Sequence of chain 1.C:
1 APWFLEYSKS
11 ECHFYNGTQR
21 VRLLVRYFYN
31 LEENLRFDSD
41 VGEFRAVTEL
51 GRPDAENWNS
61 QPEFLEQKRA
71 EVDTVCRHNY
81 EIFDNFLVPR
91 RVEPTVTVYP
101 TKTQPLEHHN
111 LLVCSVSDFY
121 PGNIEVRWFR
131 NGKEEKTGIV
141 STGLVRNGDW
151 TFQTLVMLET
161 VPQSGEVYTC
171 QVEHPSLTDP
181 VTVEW

Binding-site contacts:
Ligand atom CG contacts residue SER10 of chain 1.C at 3.4 Å.
Ligand atom N contacts residue ASN67 of chain 1.A at 2.9 Å (h-bond).
Ligand atom O contacts residue TRP58 of chain 1.C at 2.9 Å (h-bond).
Ligand atom CB contacts residue TRP58 of chain 1.C at 3.5 Å (hydrophobic).
Ligand atom CE1 contacts residue ASN60 of chain 1.A at 3.5 Å.
Ligand atom N contacts residue SER51 of chain 1.A at 3.0 Å (h-bond).
Ligand atom CD1 contacts residue ASN57 of chain 1.C at 3.2 Å.
Ligand atom CD contacts residue ASP54 of chain 1.C at 3.4 Å.
Ligand atom NZ contacts residue GLU6 of chain 1.C at 2.7 Å (salt-bridge).
Ligand atom NZ contacts residue MET71 of chain 1.A at 3.4 Å (h-bond).
Ligand atom O contacts residue ASN67 of chain 1.A at 3.1 Å (h-bond).
Ligand atom N contacts residue ASN60 of chain 1.A at 3.3 Å (h-bond).
Ligand atom CB contacts residue HIS78 of chain 1.C at 3.4 Å.
Ligand atom N contacts residue GLU71 of chain 1.C at 3.1 Å (salt-bridge).
Ligand atom CB contacts residue THR74 of chain 1.C at 3.3 Å.
Ligand atom O contacts residue ALA50 of chain 1.A at 3.4 Å.
Ligand atom C contacts residue ASN79 of chain 1.C at 3.5 Å.
Ligand atom CE1 contacts residue ASN57 of chain 1.C at 3.0 Å.
Ligand atom CG2 contacts residue ASN79 of chain 1.C at 3.2 Å.
Ligand atom CB contacts residue PHE64 of chain 1.C at 3.3 Å (hydrophobic).
Ligand atom CB contacts residue ASN60 of chain 1.A at 3.5 Å.
Ligand atom CA contacts residue SER51 of chain 1.A at 3.5 Å.
Ligand atom O contacts residue ASN60 of chain 1.A at 3.2 Å (h-bond).
Ligand atom CA contacts residue GLU71 of chain 1.C at 3.2 Å.
Ligand atom CG contacts residue ASP54 of chain 1.C at 3.4 Å.
Ligand atom CE contacts residue ASP54 of chain 1.C at 3.5 Å.
Ligand atom O contacts residue LYS68 of chain 1.C at 3.1 Å (salt-bridge).
Ligand atom CD1 contacts residue SER51 of chain 1.A at 3.5 Å.
Ligand atom CA contacts residue ASN79 of chain 1.C at 3.3 Å.
Ligand atom O contacts residue ARG74 of chain 1.A at 2.8 Å (salt-bridge).
Ligand atom O contacts residue SER51 of chain 1.A at 3.0 Å (h-bond).
Ligand atom O contacts residue HIS78 of chain 1.C at 2.6 Å (h-bond).
Ligand atom N contacts residue ASN79 of chain 1.C at 2.8 Å (h-bond).
Ligand atom O contacts residue VAL63 of chain 1.A at 3.5 Å.
Ligand atom O contacts residue ILE82 of chain 1.C at 3.1 Å.
Ligand atom CB contacts residue ASP54 of chain 1.C at 3.4 Å.
Ligand atom O contacts residue SER51 of chain 1.A at 3.3 Å (h-bond).
Ligand atom CE contacts residue GLU6 of chain 1.C at 3.4 Å.
Ligand atom OH contacts residue GLY56 of chain 1.A at 3.4 Å.
Ligand atom O contacts residue ASN79 of chain 1.C at 2.8 Å (h-bond).

Sequence of chain 1.A:
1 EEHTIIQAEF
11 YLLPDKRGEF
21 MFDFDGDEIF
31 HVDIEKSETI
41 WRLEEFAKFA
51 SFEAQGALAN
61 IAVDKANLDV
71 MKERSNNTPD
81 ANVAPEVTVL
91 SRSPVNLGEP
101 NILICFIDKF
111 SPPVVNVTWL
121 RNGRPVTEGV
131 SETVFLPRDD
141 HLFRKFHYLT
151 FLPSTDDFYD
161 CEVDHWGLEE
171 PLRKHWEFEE

This protein binds this small molecule.
Small molecule (SMILES): CC[C@H](C)[C@H](NC(=O)[C@H](CC(C)C)NC(=O)[C@H](CC(=O)O)NC(=O)[C@H](C)N)C(=O)N[C@@H](C)C(=O)N[C@@H](Cc1ccc(O)cc1)C(=O)N1CCC[C@H]1C(=O)N[C@@H](CCCCN)C(=O)N[C@@H](C)C(=O)N[C@@H](C)C(=O)N[C@H](C(=O)N[C@@H](CCCCN)C(=O)N[C@@H](Cc1ccccc1)C(=O)O)[C@@H](C)O